The small molecule below binds the protein below.
Small molecule (SMILES): Ic1cn[nH]c1

Binding-site contacts:
Ligand atom N2 contacts residue MET57 of chain 1.B at 4.1 Å.
Ligand atom I4 contacts residue VAL116 of chain 1.B at 4.3 Å.
Ligand atom C4 contacts residue VAL294 of chain 1.B at 4.4 Å (hydrophobic).
Ligand atom C3 contacts residue MET57 of chain 1.B at 3.7 Å (hydrophobic).
Ligand atom N1 contacts residue ILE318 of chain 1.B at 3.5 Å.
Ligand atom C4 contacts residue VAL116 of chain 1.B at 4.0 Å (hydrophobic).
Ligand atom I4 contacts residue LEU141 of chain 1.B at 4.1 Å.
Ligand atom N2 contacts residue VAL294 of chain 1.B at 3.7 Å.
Ligand atom C3 contacts residue MET306 of chain 1.A at 4.3 Å (hydrophobic).
Ligand atom N1 contacts residue LEU309 of chain 1.A at 4.3 Å.
Ligand atom N1 contacts residue VAL116 of chain 1.B at 4.3 Å.
Ligand atom N2 contacts residue MET306 of chain 1.A at 3.2 Å.
Ligand atom C5 contacts residue ILE318 of chain 1.B at 3.3 Å (hydrophobic).
Ligand atom C3 contacts residue VAL294 of chain 1.B at 4.5 Å (hydrophobic).
Ligand atom N1 contacts residue VAL294 of chain 1.B at 3.6 Å.
Ligand atom C5 contacts residue VAL294 of chain 1.B at 3.9 Å (hydrophobic).
Ligand atom N1 contacts residue MET306 of chain 1.A at 3.8 Å.
Ligand atom C4 contacts residue ILE318 of chain 1.B at 4.1 Å (hydrophobic).
Ligand atom N2 contacts residue ILE318 of chain 1.B at 4.3 Å.
Ligand atom N2 contacts residue VAL116 of chain 1.B at 3.7 Å.
Ligand atom C5 contacts residue NAD1 of chain 1.I at 3.9 Å.
Ligand atom C3 contacts residue VAL116 of chain 1.B at 3.5 Å (hydrophobic).

Sequence of chain 1.B:
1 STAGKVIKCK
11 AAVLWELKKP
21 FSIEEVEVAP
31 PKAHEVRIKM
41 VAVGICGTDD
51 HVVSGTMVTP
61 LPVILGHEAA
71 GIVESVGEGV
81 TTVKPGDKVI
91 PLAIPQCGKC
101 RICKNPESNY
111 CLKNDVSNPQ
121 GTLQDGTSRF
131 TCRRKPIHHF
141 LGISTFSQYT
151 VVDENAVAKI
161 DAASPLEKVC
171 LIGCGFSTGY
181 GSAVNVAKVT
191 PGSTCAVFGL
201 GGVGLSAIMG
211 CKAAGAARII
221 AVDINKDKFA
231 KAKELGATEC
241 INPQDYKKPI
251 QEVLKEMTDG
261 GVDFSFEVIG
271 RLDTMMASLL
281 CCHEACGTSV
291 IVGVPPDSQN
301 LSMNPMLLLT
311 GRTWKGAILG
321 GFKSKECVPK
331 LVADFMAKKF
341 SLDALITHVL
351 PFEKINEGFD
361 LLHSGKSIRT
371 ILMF

Sequence of chain 1.A:
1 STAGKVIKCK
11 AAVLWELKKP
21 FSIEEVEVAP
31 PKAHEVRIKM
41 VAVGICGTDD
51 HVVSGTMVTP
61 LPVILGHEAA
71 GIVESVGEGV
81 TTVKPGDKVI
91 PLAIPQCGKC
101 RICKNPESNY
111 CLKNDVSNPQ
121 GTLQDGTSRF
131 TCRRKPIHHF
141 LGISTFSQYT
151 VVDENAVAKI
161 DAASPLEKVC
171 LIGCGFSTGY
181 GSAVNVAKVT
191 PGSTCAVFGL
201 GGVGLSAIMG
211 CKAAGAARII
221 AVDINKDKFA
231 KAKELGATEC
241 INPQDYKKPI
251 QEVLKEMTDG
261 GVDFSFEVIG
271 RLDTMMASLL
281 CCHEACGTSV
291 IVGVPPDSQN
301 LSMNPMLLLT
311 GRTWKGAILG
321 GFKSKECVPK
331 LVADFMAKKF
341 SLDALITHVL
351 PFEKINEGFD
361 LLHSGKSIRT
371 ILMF